This small molecule binds to this protein.
Small molecule (SMILES): CC(=O)N[C@H]1[C@H](O[C@H]2[C@H](O)[C@@H](NC(C)=O)CO[C@@H]2CO)O[C@H](CO)[C@@H](O)[C@@H]1O

Binding-site contacts:
Ligand atom C7 contacts residue HIS371 of chain 1.C at 3.6 Å.
Ligand atom O3 contacts residue THR370 of chain 1.C at 4.0 Å.
Ligand atom N2 contacts residue ASN368 of chain 1.C at 3.3 Å.
Ligand atom C2 contacts residue THR370 of chain 1.C at 3.7 Å.
Ligand atom C8 contacts residue ILE373 of chain 1.C at 3.7 Å (hydrophobic).
Ligand atom C2 contacts residue HIS371 of chain 1.C at 4.4 Å.
Ligand atom C8 contacts residue HIS371 of chain 1.C at 3.9 Å.
Ligand atom C7 contacts residue ILE373 of chain 1.C at 4.0 Å (hydrophobic).
Ligand atom C3 contacts residue ASN368 of chain 1.C at 3.9 Å.
Ligand atom O5 contacts residue ASN368 of chain 1.C at 2.3 Å (h-bond).
Ligand atom N2 contacts residue THR370 of chain 1.C at 4.1 Å.
Ligand atom C5 contacts residue ASN368 of chain 1.C at 3.6 Å.
Ligand atom O7 contacts residue VAL372 of chain 1.C at 4.5 Å.
Ligand atom O7 contacts residue ILE373 of chain 1.C at 3.4 Å.
Ligand atom O3 contacts residue HIS371 of chain 1.C at 3.9 Å.
Ligand atom C7 contacts residue ASN368 of chain 1.C at 3.9 Å.
Ligand atom C4 contacts residue ASN368 of chain 1.C at 4.1 Å.
Ligand atom C2 contacts residue ASN368 of chain 1.C at 2.5 Å.
Ligand atom O7 contacts residue HIS371 of chain 1.C at 3.1 Å.
Ligand atom C3 contacts residue THR370 of chain 1.C at 4.5 Å.
Ligand atom C8 contacts residue ASN368 of chain 1.C at 3.6 Å.
Ligand atom C1 contacts residue ASN368 of chain 1.C at 1.5 Å.
Ligand atom N2 contacts residue HIS371 of chain 1.C at 3.4 Å.

Sequence of chain 1.C:
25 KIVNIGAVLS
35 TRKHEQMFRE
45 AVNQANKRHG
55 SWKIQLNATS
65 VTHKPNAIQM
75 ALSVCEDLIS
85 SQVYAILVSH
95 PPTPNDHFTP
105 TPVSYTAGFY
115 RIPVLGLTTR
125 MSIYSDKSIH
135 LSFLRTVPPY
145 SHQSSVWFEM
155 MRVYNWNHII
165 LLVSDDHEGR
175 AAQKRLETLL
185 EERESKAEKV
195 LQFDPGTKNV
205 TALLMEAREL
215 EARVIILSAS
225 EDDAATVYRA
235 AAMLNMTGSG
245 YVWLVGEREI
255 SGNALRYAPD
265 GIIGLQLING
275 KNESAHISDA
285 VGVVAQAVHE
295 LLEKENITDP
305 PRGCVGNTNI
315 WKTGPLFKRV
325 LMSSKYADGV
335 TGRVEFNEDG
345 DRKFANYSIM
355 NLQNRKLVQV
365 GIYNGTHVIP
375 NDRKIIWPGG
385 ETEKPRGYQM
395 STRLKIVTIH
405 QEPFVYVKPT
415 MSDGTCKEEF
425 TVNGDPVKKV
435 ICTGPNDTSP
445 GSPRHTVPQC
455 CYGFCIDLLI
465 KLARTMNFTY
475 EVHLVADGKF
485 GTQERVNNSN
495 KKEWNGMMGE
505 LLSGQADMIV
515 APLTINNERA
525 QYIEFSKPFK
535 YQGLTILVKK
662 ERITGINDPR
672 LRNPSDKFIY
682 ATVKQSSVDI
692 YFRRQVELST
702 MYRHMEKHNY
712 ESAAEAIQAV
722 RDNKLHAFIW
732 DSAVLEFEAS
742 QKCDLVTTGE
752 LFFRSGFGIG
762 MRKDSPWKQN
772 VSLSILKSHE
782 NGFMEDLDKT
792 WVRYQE